Sequence of chain 1.B:
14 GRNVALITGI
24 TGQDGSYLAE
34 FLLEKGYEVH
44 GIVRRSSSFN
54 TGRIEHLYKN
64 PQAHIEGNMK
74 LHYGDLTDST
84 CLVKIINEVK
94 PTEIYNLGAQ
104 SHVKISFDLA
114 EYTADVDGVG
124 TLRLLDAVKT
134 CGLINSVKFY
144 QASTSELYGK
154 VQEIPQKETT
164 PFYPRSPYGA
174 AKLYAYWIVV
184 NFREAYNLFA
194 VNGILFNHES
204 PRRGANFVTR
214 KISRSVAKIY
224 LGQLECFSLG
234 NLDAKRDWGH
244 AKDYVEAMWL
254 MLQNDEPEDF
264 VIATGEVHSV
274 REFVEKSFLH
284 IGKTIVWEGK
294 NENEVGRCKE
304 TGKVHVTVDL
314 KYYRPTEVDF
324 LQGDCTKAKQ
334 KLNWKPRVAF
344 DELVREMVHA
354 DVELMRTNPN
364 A

Sequence of chain 1.A:
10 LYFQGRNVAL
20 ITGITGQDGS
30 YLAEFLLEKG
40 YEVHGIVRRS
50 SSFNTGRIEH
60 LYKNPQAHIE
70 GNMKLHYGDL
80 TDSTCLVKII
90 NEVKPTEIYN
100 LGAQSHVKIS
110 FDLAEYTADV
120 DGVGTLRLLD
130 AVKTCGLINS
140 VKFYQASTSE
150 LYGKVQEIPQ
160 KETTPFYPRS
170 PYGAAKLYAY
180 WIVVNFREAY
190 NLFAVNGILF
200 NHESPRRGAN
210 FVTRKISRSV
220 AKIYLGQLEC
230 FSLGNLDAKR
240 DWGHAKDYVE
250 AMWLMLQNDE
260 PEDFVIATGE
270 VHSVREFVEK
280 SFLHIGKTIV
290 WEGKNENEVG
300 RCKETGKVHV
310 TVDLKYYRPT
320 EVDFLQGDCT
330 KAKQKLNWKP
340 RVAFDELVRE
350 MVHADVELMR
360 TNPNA

The small molecule below binds the protein below.
Small molecule (SMILES): Nc1nc2c(ncn2[C@@H]2O[C@H](COP(=O)(O)OP(=O)(O)O[C@H]3O[C@@H](C(F)(F)F)[C@@H](O)[C@@H](O)[C@@H]3O)[C@@H](O)[C@H]2O)c(=O)[nH]1

Binding-site contacts:
Ligand atom O19 contacts residue LYS214 of chain 1.B at 2.9 Å (salt-bridge).
Ligand atom O41 contacts residue ARG217 of chain 1.B at 3.1 Å (salt-bridge).
Ligand atom O18 contacts residue TYR315 of chain 1.B at 2.8 Å (h-bond).
Ligand atom C09 contacts residue TYR61 of chain 1.A at 3.5 Å (hydrophobic).
Ligand atom C12 contacts residue ARG217 of chain 1.B at 3.5 Å.
Ligand atom O31 contacts residue HIS67 of chain 1.A at 2.8 Å (h-bond).
Ligand atom O19 contacts residue TYR315 of chain 1.B at 3.4 Å.
Ligand atom N01 contacts residue ALA364 of chain 1.B at 3.0 Å (h-bond).
Ligand atom C14 contacts residue ALA208 of chain 1.B at 3.2 Å (hydrophobic).
Ligand atom C04 contacts residue HIS67 of chain 1.A at 3.4 Å.
Ligand atom O39 contacts residue ARG217 of chain 1.B at 2.8 Å (salt-bridge).
Ligand atom N07 contacts residue HIS67 of chain 1.A at 3.5 Å.
Ligand atom O20 contacts residue ASN209 of chain 1.B at 3.5 Å.
Ligand atom O29 contacts residue GLU69 of chain 1.A at 2.6 Å (salt-bridge).
Ligand atom N05 contacts residue HIS67 of chain 1.A at 3.5 Å (h-bond).
Ligand atom O10 contacts residue TYR61 of chain 1.A at 2.7 Å (h-bond).
Ligand atom N05 contacts residue PHE52 of chain 1.A at 3.5 Å.
Ligand atom N07 contacts residue TYR61 of chain 1.A at 3.5 Å (h-bond).
Ligand atom F37 contacts residue PHE52 of chain 1.A at 3.5 Å.
Ligand atom C02 contacts residue HIS67 of chain 1.A at 3.4 Å.
Ligand atom N11 contacts residue THR54 of chain 1.A at 3.5 Å (h-bond).
Ligand atom C28 contacts residue GLU69 of chain 1.A at 3.4 Å.
Ligand atom N03 contacts residue PHE52 of chain 1.A at 3.5 Å.
Ligand atom F36 contacts residue LEU74 of chain 1.A at 3.5 Å.
Ligand atom O13 contacts residue PHE52 of chain 1.A at 3.5 Å.
Ligand atom O31 contacts residue TYR61 of chain 1.A at 3.6 Å.
Ligand atom O23 contacts residue TYR76 of chain 1.A at 2.6 Å (h-bond).
Ligand atom C09 contacts residue THR54 of chain 1.A at 3.5 Å.
Ligand atom C06 contacts residue PHE52 of chain 1.A at 3.5 Å (hydrophobic).
Ligand atom O23 contacts residue ASN209 of chain 1.B at 2.9 Å (h-bond).
Ligand atom F37 contacts residue TYR76 of chain 1.A at 3.0 Å.
Ligand atom C04 contacts residue PHE52 of chain 1.A at 3.4 Å (hydrophobic).
Ligand atom N07 contacts residue PHE52 of chain 1.A at 3.5 Å.
Ligand atom N03 contacts residue HIS67 of chain 1.A at 3.3 Å.
Ligand atom F35 contacts residue LEU74 of chain 1.A at 3.1 Å.
Ligand atom C08 contacts residue HIS67 of chain 1.A at 3.5 Å.
Ligand atom C28 contacts residue TYR61 of chain 1.A at 3.3 Å (hydrophobic).
Ligand atom C15 contacts residue ALA208 of chain 1.B at 3.4 Å (hydrophobic).
Ligand atom O41 contacts residue HIS67 of chain 1.A at 2.7 Å (h-bond).
Ligand atom O10 contacts residue THR54 of chain 1.A at 2.7 Å (h-bond).